Sequence of chain 3.B:
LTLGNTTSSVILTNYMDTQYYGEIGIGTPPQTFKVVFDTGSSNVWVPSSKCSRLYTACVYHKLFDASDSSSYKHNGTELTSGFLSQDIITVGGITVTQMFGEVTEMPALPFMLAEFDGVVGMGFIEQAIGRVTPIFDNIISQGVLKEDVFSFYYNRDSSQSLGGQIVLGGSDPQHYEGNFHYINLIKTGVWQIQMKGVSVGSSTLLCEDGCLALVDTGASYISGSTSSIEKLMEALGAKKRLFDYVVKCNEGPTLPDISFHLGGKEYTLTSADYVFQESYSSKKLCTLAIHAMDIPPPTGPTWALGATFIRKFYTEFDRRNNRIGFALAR

A protein and the small-molecule ligand that binds it are described below.
Small molecule (SMILES): CC(=O)N[C@@H]1[C@@H](O)[C@H](O)[C@@H](CO)O[C@H]1O

Binding-site contacts:
Ligand atom C7 contacts residue ASN75 of chain 3.B at 3.3 Å.
Ligand atom O5 contacts residue THR77 of chain 3.B at 4.4 Å.
Ligand atom C4 contacts residue ASN75 of chain 3.B at 4.2 Å.
Ligand atom C1 contacts residue THR77 of chain 3.B at 3.7 Å.
Ligand atom C5 contacts residue ASN75 of chain 3.B at 3.6 Å.
Ligand atom O7 contacts residue ASN75 of chain 3.B at 3.4 Å (h-bond).
Ligand atom C3 contacts residue ASN75 of chain 3.B at 3.8 Å.
Ligand atom C8 contacts residue ASN75 of chain 3.B at 4.0 Å.
Ligand atom C1 contacts residue ASN75 of chain 3.B at 1.4 Å.
Ligand atom C6 contacts residue MET107 of chain 3.B at 4.3 Å (hydrophobic).
Ligand atom O5 contacts residue MET107 of chain 3.B at 4.1 Å.
Ligand atom C2 contacts residue ASN75 of chain 3.B at 2.5 Å.
Ligand atom O6 contacts residue GLY138 of chain 3.B at 4.2 Å.
Ligand atom O5 contacts residue ASN75 of chain 3.B at 2.3 Å (h-bond).
Ligand atom N2 contacts residue ASN75 of chain 3.B at 3.0 Å (h-bond).